Sequence of chain 1.B:
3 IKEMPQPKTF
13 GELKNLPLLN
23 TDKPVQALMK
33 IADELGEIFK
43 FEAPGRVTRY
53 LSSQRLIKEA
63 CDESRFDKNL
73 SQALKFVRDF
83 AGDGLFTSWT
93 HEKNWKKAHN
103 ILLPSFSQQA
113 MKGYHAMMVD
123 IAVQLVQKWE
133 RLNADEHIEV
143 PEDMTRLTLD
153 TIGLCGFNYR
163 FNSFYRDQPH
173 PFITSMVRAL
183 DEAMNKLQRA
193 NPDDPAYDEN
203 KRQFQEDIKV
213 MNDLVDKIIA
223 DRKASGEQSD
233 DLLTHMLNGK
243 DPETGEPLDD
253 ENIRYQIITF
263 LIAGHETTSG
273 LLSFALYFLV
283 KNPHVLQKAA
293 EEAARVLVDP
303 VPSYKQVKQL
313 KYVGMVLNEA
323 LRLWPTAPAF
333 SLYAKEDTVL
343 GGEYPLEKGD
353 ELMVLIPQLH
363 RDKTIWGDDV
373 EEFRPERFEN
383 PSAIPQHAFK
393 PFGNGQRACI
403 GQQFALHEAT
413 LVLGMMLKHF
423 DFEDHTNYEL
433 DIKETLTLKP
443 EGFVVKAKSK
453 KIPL

Binding-site contacts:
Ligand atom C15 contacts residue ARG48 of chain 1.B at 3.4 Å.
Ligand atom O4 contacts residue GLN74 of chain 1.B at 3.4 Å (h-bond).
Ligand atom C9 contacts residue TYR52 of chain 1.B at 3.6 Å (hydrophobic).
Ligand atom C17 contacts residue ARG48 of chain 1.B at 3.3 Å.
Ligand atom C14 contacts residue TYR52 of chain 1.B at 3.4 Å (hydrophobic).
Ligand atom O5 contacts residue SER73 of chain 1.B at 3.5 Å.
Ligand atom O2 contacts residue LEU438 of chain 1.B at 3.7 Å.
Ligand atom F2 contacts residue ALA329 of chain 1.B at 3.5 Å.
Ligand atom F2 contacts residue ALA331 of chain 1.B at 2.8 Å.
Ligand atom O4 contacts residue SER73 of chain 1.B at 3.6 Å.
Ligand atom C18 contacts residue ARG48 of chain 1.B at 3.7 Å.
Ligand atom C1 contacts residue LEU438 of chain 1.B at 3.1 Å (hydrophobic).
Ligand atom C15 contacts residue PHE43 of chain 1.B at 3.8 Å (hydrophobic).
Ligand atom F1 contacts residue G4O1 of chain 1.L at 3.5 Å.
Ligand atom C11 contacts residue GLN74 of chain 1.B at 3.5 Å.
Ligand atom O3 contacts residue LEU30 of chain 1.B at 3.7 Å.
Ligand atom O2 contacts residue LEU76 of chain 1.B at 3.8 Å.
Ligand atom C16 contacts residue ALA45 of chain 1.B at 3.8 Å (hydrophobic).
Ligand atom F3 contacts residue PRO330 of chain 1.B at 3.7 Å.
Ligand atom O4 contacts residue ALA75 of chain 1.B at 2.9 Å (h-bond).
Ligand atom O4 contacts residue LEU189 of chain 1.B at 3.8 Å.
Ligand atom C12 contacts residue TYR52 of chain 1.B at 3.5 Å (hydrophobic).
Ligand atom O5 contacts residue ARG48 of chain 1.B at 2.8 Å (salt-bridge).
Ligand atom C18 contacts residue LEU21 of chain 1.B at 3.5 Å (hydrophobic).
Ligand atom C14 contacts residue ARG48 of chain 1.B at 3.7 Å.
Ligand atom O5 contacts residue GLN74 of chain 1.B at 2.8 Å (h-bond).
Ligand atom F2 contacts residue PRO330 of chain 1.B at 3.5 Å.
Ligand atom C13 contacts residue LEU21 of chain 1.B at 3.7 Å (hydrophobic).
Ligand atom C13 contacts residue ARG48 of chain 1.B at 3.8 Å.
Ligand atom C6 contacts residue LEU438 of chain 1.B at 3.7 Å (hydrophobic).
Ligand atom F1 contacts residue PHE88 of chain 1.B at 3.4 Å.
Ligand atom C6 contacts residue MET186 of chain 1.B at 3.8 Å (hydrophobic).
Ligand atom C16 contacts residue ARG48 of chain 1.B at 3.2 Å.
Ligand atom C10 contacts residue TYR52 of chain 1.B at 3.5 Å (hydrophobic).
Ligand atom O3 contacts residue TYR52 of chain 1.B at 2.6 Å (h-bond).
Ligand atom O3 contacts residue MET355 of chain 1.B at 3.8 Å.
Ligand atom C11 contacts residue SER73 of chain 1.B at 3.7 Å.
Ligand atom C4 contacts residue ALA75 of chain 1.B at 3.8 Å (hydrophobic).
Ligand atom F3 contacts residue LEU438 of chain 1.B at 3.1 Å.
Ligand atom F3 contacts residue ALA329 of chain 1.B at 3.7 Å.

A protein and the small-molecule ligand that binds it are described below.
Small molecule (SMILES): O=C(COc1ccc(OC(F)(F)F)cc1)N[C@@H](Cc1ccccc1)C(=O)O